Sequence of chain 21.E:
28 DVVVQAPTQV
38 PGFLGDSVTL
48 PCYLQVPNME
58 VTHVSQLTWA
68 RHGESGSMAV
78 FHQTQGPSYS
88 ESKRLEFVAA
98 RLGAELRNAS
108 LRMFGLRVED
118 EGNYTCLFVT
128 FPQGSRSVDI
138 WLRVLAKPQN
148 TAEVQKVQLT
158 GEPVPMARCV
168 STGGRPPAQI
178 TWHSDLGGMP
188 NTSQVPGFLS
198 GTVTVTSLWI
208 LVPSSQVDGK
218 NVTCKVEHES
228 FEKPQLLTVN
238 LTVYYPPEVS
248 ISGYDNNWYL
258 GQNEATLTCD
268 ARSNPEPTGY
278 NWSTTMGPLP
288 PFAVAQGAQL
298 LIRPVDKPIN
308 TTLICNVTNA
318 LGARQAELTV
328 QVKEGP

The small molecule below binds the protein below.
Small molecule (SMILES): CC(=O)N[C@H]1[C@H](O[C@H]2[C@H](O)[C@@H](NC(C)=O)CO[C@@H]2CO)O[C@H](CO)[C@@H](O)[C@@H]1O

Binding-site contacts:
Ligand atom C3 contacts residue ASN218 of chain 21.E at 3.7 Å.
Ligand atom C7 contacts residue ASN218 of chain 21.E at 2.9 Å.
Ligand atom C5 contacts residue NAG1 of chain 21.J at 4.3 Å.
Ligand atom O7 contacts residue ASN218 of chain 21.E at 2.3 Å (h-bond).
Ligand atom C2 contacts residue ASN218 of chain 21.E at 2.3 Å.
Ligand atom C5 contacts residue ASN218 of chain 21.E at 3.6 Å.
Ligand atom N2 contacts residue ASN218 of chain 21.E at 2.9 Å (h-bond).
Ligand atom C1 contacts residue NAG1 of chain 21.J at 3.7 Å.
Ligand atom C4 contacts residue ASN218 of chain 21.E at 4.1 Å.
Ligand atom O5 contacts residue THR235 of chain 21.E at 4.4 Å.
Ligand atom O5 contacts residue NAG1 of chain 21.J at 4.1 Å.
Ligand atom C8 contacts residue ASN218 of chain 21.E at 4.3 Å.
Ligand atom O5 contacts residue ASN218 of chain 21.E at 2.3 Å (h-bond).
Ligand atom C1 contacts residue ASN218 of chain 21.E at 1.4 Å.